Binding-site contacts:
Ligand atom N2 contacts residue ASN414 of chain 1.A at 2.9 Å (h-bond).
Ligand atom C2 contacts residue ASN414 of chain 1.A at 2.5 Å.
Ligand atom C3 contacts residue ASN414 of chain 1.A at 3.8 Å.
Ligand atom C1 contacts residue ASN414 of chain 1.A at 1.5 Å.
Ligand atom O7 contacts residue ARG391 of chain 1.A at 3.3 Å (salt-bridge).
Ligand atom O6 contacts residue ARG444 of chain 1.A at 4.0 Å.
Ligand atom O7 contacts residue ASN414 of chain 1.A at 3.9 Å.
Ligand atom N2 contacts residue ARG388 of chain 1.A at 4.5 Å.
Ligand atom C5 contacts residue ASN414 of chain 1.A at 3.7 Å.
Ligand atom C4 contacts residue ASN414 of chain 1.A at 4.3 Å.
Ligand atom C1 contacts residue ARG388 of chain 1.A at 3.9 Å.
Ligand atom C8 contacts residue ARG391 of chain 1.A at 3.4 Å.
Ligand atom O5 contacts residue ASN414 of chain 1.A at 2.5 Å (h-bond).
Ligand atom C6 contacts residue ARG444 of chain 1.A at 4.0 Å.
Ligand atom C7 contacts residue ARG391 of chain 1.A at 3.7 Å.
Ligand atom C7 contacts residue ASN414 of chain 1.A at 3.5 Å.
Ligand atom O5 contacts residue SER413 of chain 1.A at 4.2 Å.

Sequence of chain 1.A:
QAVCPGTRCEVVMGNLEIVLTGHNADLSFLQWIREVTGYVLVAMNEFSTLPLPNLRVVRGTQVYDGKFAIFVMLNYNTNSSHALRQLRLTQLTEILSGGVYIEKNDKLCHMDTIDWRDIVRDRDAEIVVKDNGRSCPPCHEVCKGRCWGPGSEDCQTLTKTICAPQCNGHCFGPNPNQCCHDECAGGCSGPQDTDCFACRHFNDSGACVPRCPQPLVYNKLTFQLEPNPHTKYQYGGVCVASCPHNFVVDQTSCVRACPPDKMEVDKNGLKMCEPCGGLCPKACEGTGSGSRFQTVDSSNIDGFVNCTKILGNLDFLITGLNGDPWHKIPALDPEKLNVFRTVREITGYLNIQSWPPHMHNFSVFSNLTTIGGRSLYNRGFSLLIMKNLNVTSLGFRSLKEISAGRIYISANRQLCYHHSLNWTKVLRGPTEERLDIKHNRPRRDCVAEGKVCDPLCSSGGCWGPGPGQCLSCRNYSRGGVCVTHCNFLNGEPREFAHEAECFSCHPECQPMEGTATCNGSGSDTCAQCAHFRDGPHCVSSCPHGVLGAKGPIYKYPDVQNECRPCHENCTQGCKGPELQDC

The small molecule below binds the protein below.
Small molecule (SMILES): CC(=O)N[C@@H]1[C@@H](O)[C@H](O)[C@@H](CO)O[C@H]1O